Sequence of chain 2.E:
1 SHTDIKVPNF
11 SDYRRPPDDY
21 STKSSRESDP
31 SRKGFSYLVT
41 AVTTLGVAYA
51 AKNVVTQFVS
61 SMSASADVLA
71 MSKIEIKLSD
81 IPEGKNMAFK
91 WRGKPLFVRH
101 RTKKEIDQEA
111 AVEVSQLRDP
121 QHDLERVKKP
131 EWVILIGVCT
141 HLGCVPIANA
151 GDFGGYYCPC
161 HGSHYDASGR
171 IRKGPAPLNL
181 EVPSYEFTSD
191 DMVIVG

Binding-site contacts:
Ligand atom C28 contacts residue MET125 of chain 1.C at 3.7 Å (hydrophobic).
Ligand atom C36 contacts residue PHE129 of chain 1.C at 3.8 Å (hydrophobic).
Ligand atom O14 contacts residue PRO271 of chain 1.C at 3.4 Å.
Ligand atom O13 contacts residue TYR279 of chain 1.C at 3.9 Å.
Ligand atom O12 contacts residue TYR279 of chain 1.C at 3.5 Å.
Ligand atom O15 contacts residue PHE275 of chain 1.C at 3.6 Å.
Ligand atom C16 contacts residue GLY143 of chain 1.C at 3.7 Å.
Ligand atom O13 contacts residue CYS160 of chain 2.E at 3.7 Å.
Ligand atom C21 contacts residue LEU295 of chain 1.C at 3.7 Å (hydrophobic).
Ligand atom C16 contacts residue PRO271 of chain 1.C at 3.9 Å (hydrophobic).
Ligand atom C4 contacts residue PRO271 of chain 1.C at 3.5 Å (hydrophobic).
Ligand atom C10 contacts residue ILE147 of chain 1.C at 3.6 Å (hydrophobic).
Ligand atom C31 contacts residue PHE129 of chain 1.C at 3.6 Å (hydrophobic).
Ligand atom C38 contacts residue LEU182 of chain 1.C at 3.4 Å (hydrophobic).
Ligand atom C28 contacts residue PHE275 of chain 1.C at 3.1 Å (hydrophobic).
Ligand atom C34 contacts residue MET125 of chain 1.C at 3.8 Å (hydrophobic).
Ligand atom C37 contacts residue PHE129 of chain 1.C at 3.7 Å (hydrophobic).
Ligand atom C1 contacts residue HIS161 of chain 2.E at 3.8 Å.
Ligand atom C35 contacts residue ILE147 of chain 1.C at 3.5 Å (hydrophobic).
Ligand atom C1 contacts residue VAL146 of chain 1.C at 3.7 Å (hydrophobic).
Ligand atom C5 contacts residue PRO271 of chain 1.C at 3.4 Å (hydrophobic).
Ligand atom C9 contacts residue ILE147 of chain 1.C at 3.9 Å (hydrophobic).
Ligand atom O15 contacts residue PRO271 of chain 1.C at 3.7 Å.
Ligand atom C33 contacts residue PHE275 of chain 1.C at 3.0 Å (hydrophobic).
Ligand atom C26 contacts residue CYS160 of chain 2.E at 3.3 Å (hydrophobic).
Ligand atom C27 contacts residue LEU295 of chain 1.C at 3.3 Å (hydrophobic).
Ligand atom C26 contacts residue ILE269 of chain 1.C at 3.8 Å (hydrophobic).
Ligand atom C26 contacts residue HIS161 of chain 2.E at 3.7 Å.
Ligand atom C2 contacts residue TYR279 of chain 1.C at 3.7 Å (hydrophobic).
Ligand atom C31 contacts residue ILE147 of chain 1.C at 3.8 Å (hydrophobic).
Ligand atom C26 contacts residue VAL146 of chain 1.C at 3.9 Å (hydrophobic).
Ligand atom C38 contacts residue VAL130 of chain 1.C at 3.6 Å (hydrophobic).
Ligand atom O13 contacts residue HIS161 of chain 2.E at 2.9 Å (h-bond).
Ligand atom C2 contacts residue HIS161 of chain 2.E at 3.6 Å.
Ligand atom C32 contacts residue PHE151 of chain 1.C at 3.9 Å (hydrophobic).
Ligand atom O15 contacts residue ILE147 of chain 1.C at 3.4 Å.
Ligand atom O13 contacts residue VAL146 of chain 1.C at 3.9 Å.
Ligand atom C10 contacts residue PRO271 of chain 1.C at 3.7 Å (hydrophobic).
Ligand atom C6 contacts residue VAL146 of chain 1.C at 3.7 Å (hydrophobic).
Ligand atom O12 contacts residue HIS161 of chain 2.E at 2.7 Å (h-bond).

A protein and the small-molecule ligand that binds it are described below.
Small molecule (SMILES): C/C=C(C)/C=C/C=C[C@H](C)[C@H](C)[C@H](C)[C@H](C)CCc1oc2c(O)c(OC)cc(OC)c2c(=O)c1C

Sequence of chain 1.C:
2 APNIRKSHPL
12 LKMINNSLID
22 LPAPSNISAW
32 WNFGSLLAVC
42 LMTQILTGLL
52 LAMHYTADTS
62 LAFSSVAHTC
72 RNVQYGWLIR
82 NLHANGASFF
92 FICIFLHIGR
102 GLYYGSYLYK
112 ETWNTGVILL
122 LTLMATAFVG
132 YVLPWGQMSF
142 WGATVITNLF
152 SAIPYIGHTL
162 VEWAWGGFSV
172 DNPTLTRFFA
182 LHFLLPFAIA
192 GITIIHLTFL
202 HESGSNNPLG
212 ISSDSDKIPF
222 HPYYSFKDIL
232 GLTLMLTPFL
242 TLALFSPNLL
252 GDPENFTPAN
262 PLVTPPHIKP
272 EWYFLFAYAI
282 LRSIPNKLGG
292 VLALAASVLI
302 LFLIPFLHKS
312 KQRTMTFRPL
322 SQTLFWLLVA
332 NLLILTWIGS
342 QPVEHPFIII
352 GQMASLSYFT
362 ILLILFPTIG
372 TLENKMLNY